Sequence of chain 1.B:
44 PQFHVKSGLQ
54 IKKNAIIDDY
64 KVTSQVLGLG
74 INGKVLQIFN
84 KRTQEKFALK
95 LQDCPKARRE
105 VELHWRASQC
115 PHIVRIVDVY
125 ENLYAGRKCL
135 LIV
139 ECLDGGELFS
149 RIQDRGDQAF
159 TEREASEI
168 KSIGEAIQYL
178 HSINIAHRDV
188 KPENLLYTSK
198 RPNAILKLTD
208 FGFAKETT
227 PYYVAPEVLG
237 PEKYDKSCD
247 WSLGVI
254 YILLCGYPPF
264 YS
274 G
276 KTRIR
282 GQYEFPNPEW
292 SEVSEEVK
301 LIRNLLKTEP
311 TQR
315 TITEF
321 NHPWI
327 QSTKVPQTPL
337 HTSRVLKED

The small molecule below binds the protein below.
Small molecule (SMILES): CN[C@@H]1C[C@H]2O[C@@](C)([C@@H]1OC)n1c3ccccc3c3c4c(c5c6ccccc6n2c5c31)C(=O)NC4

Binding-site contacts:
Ligand atom N1 contacts residue LEU141 of chain 1.B at 3.8 Å.
Ligand atom C26 contacts residue LEU72 of chain 1.B at 3.5 Å (hydrophobic).
Ligand atom C25 contacts residue GLY71 of chain 1.B at 3.9 Å.
Ligand atom N4 contacts residue GLU190 of chain 1.B at 3.6 Å (salt-bridge).
Ligand atom C8 contacts residue ALA91 of chain 1.B at 3.8 Å (hydrophobic).
Ligand atom O5 contacts residue LEU141 of chain 1.B at 2.5 Å (h-bond).
Ligand atom O4 contacts residue LEU70 of chain 1.B at 3.8 Å.
Ligand atom C5 contacts residue LEU193 of chain 1.B at 3.7 Å (hydrophobic).
Ligand atom C9 contacts residue GLU139 of chain 1.B at 3.7 Å.
Ligand atom C14 contacts residue ASP207 of chain 1.B at 3.4 Å.
Ligand atom C20 contacts residue LEU70 of chain 1.B at 3.7 Å (hydrophobic).
Ligand atom C19 contacts residue LEU193 of chain 1.B at 3.8 Å (hydrophobic).
Ligand atom C27 contacts residue GLU190 of chain 1.B at 3.5 Å.
Ligand atom C5 contacts residue LEU70 of chain 1.B at 3.9 Å (hydrophobic).
Ligand atom O4 contacts residue GLY71 of chain 1.B at 3.4 Å.
Ligand atom C4 contacts residue LEU141 of chain 1.B at 3.5 Å (hydrophobic).
Ligand atom C8 contacts residue LEU141 of chain 1.B at 3.4 Å (hydrophobic).
Ligand atom O5 contacts residue CYS140 of chain 1.B at 3.4 Å.
Ligand atom C2 contacts residue LEU70 of chain 1.B at 3.8 Å (hydrophobic).
Ligand atom O5 contacts residue GLU139 of chain 1.B at 3.8 Å.
Ligand atom C16 contacts residue VAL78 of chain 1.B at 3.8 Å (hydrophobic).
Ligand atom O6 contacts residue LEU193 of chain 1.B at 3.9 Å.
Ligand atom C8 contacts residue GLU139 of chain 1.B at 3.6 Å.
Ligand atom C17 contacts residue VAL78 of chain 1.B at 3.6 Å (hydrophobic).
Ligand atom N3 contacts residue LEU70 of chain 1.B at 3.9 Å.
Ligand atom C15 contacts residue ASP207 of chain 1.B at 3.3 Å.
Ligand atom N1 contacts residue ALA91 of chain 1.B at 3.6 Å.
Ligand atom C9 contacts residue ALA91 of chain 1.B at 3.8 Å (hydrophobic).
Ligand atom C7 contacts residue LEU193 of chain 1.B at 3.9 Å (hydrophobic).
Ligand atom N2 contacts residue VAL78 of chain 1.B at 3.8 Å.
Ligand atom C3 contacts residue LEU70 of chain 1.B at 3.7 Å (hydrophobic).
Ligand atom C27 contacts residue ASN191 of chain 1.B at 3.4 Å.
Ligand atom C26 contacts residue GLY73 of chain 1.B at 3.5 Å.
Ligand atom C25 contacts residue LEU70 of chain 1.B at 3.2 Å (hydrophobic).
Ligand atom C13 contacts residue MSE138 of chain 1.B at 3.3 Å.
Ligand atom N1 contacts residue GLU139 of chain 1.B at 2.8 Å (salt-bridge).
Ligand atom C27 contacts residue THR206 of chain 1.B at 2.9 Å.
Ligand atom C6 contacts residue LEU193 of chain 1.B at 3.5 Å (hydrophobic).
Ligand atom C14 contacts residue MSE138 of chain 1.B at 3.6 Å.
Ligand atom C16 contacts residue ASP207 of chain 1.B at 3.6 Å.